Binding-site contacts:
Ligand atom O2P contacts residue ARG217 of chain 1.A at 3.3 Å.
Ligand atom P contacts residue SER212 of chain 1.A at 3.2 Å.
Ligand atom CD2 contacts residue SER254 of chain 1.A at 3.2 Å.
Ligand atom OD2 contacts residue GLN258 of chain 1.A at 2.8 Å (h-bond).
Ligand atom CE1 contacts residue ILE215 of chain 1.A at 3.2 Å (hydrophobic).
Ligand atom OD1 contacts residue GLN12 of chain 1.A at 3.2 Å (h-bond).
Ligand atom OXT contacts residue ARG250 of chain 1.A at 2.7 Å (salt-bridge).
Ligand atom O contacts residue SER254 of chain 1.A at 2.5 Å.
Ligand atom CG contacts residue TYR34 of chain 1.A at 2.5 Å (hydrophobic).
Ligand atom OXT contacts residue SER254 of chain 1.A at 3.1 Å.
Ligand atom CD2 contacts residue ASN36 of chain 1.A at 3.2 Å.
Ligand atom O1P contacts residue ARG217 of chain 1.A at 3.0 Å.
Ligand atom N contacts residue SER254 of chain 1.A at 2.9 Å.
Ligand atom CE2 contacts residue SER212 of chain 1.A at 3.3 Å.
Ligand atom O contacts residue PHE40 of chain 1.A at 3.1 Å.
Ligand atom O3P contacts residue SER211 of chain 1.A at 1.9 Å (h-bond).
Ligand atom CD1 contacts residue TYR34 of chain 1.A at 2.9 Å (hydrophobic).
Ligand atom CB contacts residue ARG116 of chain 1.A at 2.8 Å.
Ligand atom O2P contacts residue SER212 of chain 1.A at 3.3 Å (h-bond).
Ligand atom CB contacts residue GLY255 of chain 1.A at 3.1 Å.
Ligand atom O2P contacts residue SER211 of chain 1.A at 2.6 Å.
Ligand atom CE2 contacts residue TYR34 of chain 1.A at 2.8 Å (hydrophobic).
Ligand atom O contacts residue GLN258 of chain 1.A at 2.4 Å (h-bond).
Ligand atom CD2 contacts residue TYR34 of chain 1.A at 2.3 Å (hydrophobic).
Ligand atom CA contacts residue ARG116 of chain 1.A at 2.8 Å.
Ligand atom CG contacts residue GLN258 of chain 1.A at 3.1 Å.
Ligand atom C contacts residue SER254 of chain 1.A at 2.9 Å.
Ligand atom O contacts residue TYR34 of chain 1.A at 2.3 Å.
Ligand atom O3P contacts residue ALA213 of chain 1.A at 3.0 Å (h-bond).
Ligand atom O contacts residue ARG116 of chain 1.A at 3.0 Å (salt-bridge).
Ligand atom CB contacts residue SER254 of chain 1.A at 3.0 Å.
Ligand atom CB contacts residue TYR34 of chain 1.A at 2.6 Å (hydrophobic).
Ligand atom CB contacts residue ILE37 of chain 1.A at 3.2 Å (hydrophobic).
Ligand atom CZ contacts residue SER212 of chain 1.A at 3.0 Å.
Ligand atom CD2 contacts residue ILE37 of chain 1.A at 3.0 Å (hydrophobic).
Ligand atom CD1 contacts residue LYS15 of chain 1.A at 2.9 Å.
Ligand atom N contacts residue GLY255 of chain 1.A at 3.2 Å (h-bond).
Ligand atom P contacts residue SER211 of chain 1.A at 2.8 Å.
Ligand atom CD1 contacts residue ILE215 of chain 1.A at 2.9 Å (hydrophobic).
Ligand atom OH contacts residue SER212 of chain 1.A at 2.5 Å (h-bond).

Sequence of chain 1.A:
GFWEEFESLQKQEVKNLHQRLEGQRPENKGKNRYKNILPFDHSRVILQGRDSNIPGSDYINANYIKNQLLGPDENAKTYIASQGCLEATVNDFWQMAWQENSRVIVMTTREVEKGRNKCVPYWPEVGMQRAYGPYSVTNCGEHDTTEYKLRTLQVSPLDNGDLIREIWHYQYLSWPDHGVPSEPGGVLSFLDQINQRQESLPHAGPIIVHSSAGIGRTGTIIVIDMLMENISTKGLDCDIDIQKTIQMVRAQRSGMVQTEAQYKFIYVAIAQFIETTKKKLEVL

A small-molecule ligand and the protein it binds are described below.
Small molecule (SMILES): CC(C)C[C@H](NC(=O)[C@H](CC(=O)O)NC(=O)[C@H](C)NC(=O)[C@H](Cc1ccc(OP(=O)(O)O)cc1)NC(=O)[C@@H](NC(=O)[C@H](CC(C)C)NC(=O)[C@@H](NC(=O)[C@H](CC(=O)O)NC(=O)[C@@H](N)CCC(=O)O)[C@@H](C)O)[C@@H](C)O)C(=O)N[C@@H](CC(=O)O)C(=O)O